Binding-site contacts:
Ligand atom CG contacts residue ARG65 of chain 2.A at 3.9 Å.
Ligand atom O contacts residue LYS127 of chain 2.A at 2.8 Å (salt-bridge).
Ligand atom CG2 contacts residue GLY176 of chain 2.A at 3.5 Å.
Ligand atom O contacts residue ASN180 of chain 2.A at 2.9 Å (h-bond).
Ligand atom O3P contacts residue TYR135 of chain 2.A at 2.6 Å (h-bond).
Ligand atom CB contacts residue VAL183 of chain 2.A at 3.9 Å (hydrophobic).
Ligand atom CB contacts residue TRP235 of chain 2.A at 3.8 Å (hydrophobic).
Ligand atom OXT contacts residue O4I1 of chain 2.F at 3.8 Å.
Ligand atom O contacts residue LEU179 of chain 2.A at 3.5 Å.
Ligand atom CZ contacts residue ARG65 of chain 2.A at 3.6 Å.
Ligand atom CB contacts residue ASN231 of chain 2.A at 3.6 Å.
Ligand atom CE1 contacts residue ARG65 of chain 2.A at 3.9 Å.
Ligand atom CB contacts residue ASN180 of chain 2.A at 3.2 Å.
Ligand atom CG1 contacts residue LEU227 of chain 2.A at 3.5 Å (hydrophobic).
Ligand atom O2P contacts residue ARG134 of chain 2.A at 2.8 Å (salt-bridge).
Ligand atom C contacts residue ASN180 of chain 2.A at 3.6 Å.
Ligand atom CB contacts residue ASN231 of chain 2.A at 3.6 Å.
Ligand atom P contacts residue ARG134 of chain 2.A at 3.8 Å.
Ligand atom N contacts residue ASN231 of chain 2.A at 2.9 Å (h-bond).
Ligand atom CG2 contacts residue ARG134 of chain 2.A at 3.7 Å.
Ligand atom CA contacts residue ASN231 of chain 2.A at 3.8 Å.
Ligand atom P contacts residue TYR135 of chain 2.A at 3.7 Å.
Ligand atom CG1 contacts residue LEU179 of chain 2.A at 3.9 Å (hydrophobic).
Ligand atom O3P contacts residue ARG134 of chain 2.A at 2.9 Å (salt-bridge).
Ligand atom CG2 contacts residue ASN180 of chain 2.A at 3.6 Å.
Ligand atom CA contacts residue ASN231 of chain 2.A at 3.6 Å.
Ligand atom N contacts residue ASN180 of chain 2.A at 3.0 Å (h-bond).
Ligand atom C contacts residue ASN231 of chain 2.A at 3.7 Å.
Ligand atom CG contacts residue VAL183 of chain 2.A at 3.7 Å (hydrophobic).
Ligand atom O1P contacts residue ARG61 of chain 2.A at 3.0 Å (salt-bridge).
Ligand atom P contacts residue ARG61 of chain 2.A at 3.7 Å.
Ligand atom O2P contacts residue ARG61 of chain 2.A at 3.0 Å (salt-bridge).
Ligand atom CG2 contacts residue VAL183 of chain 2.A at 3.8 Å (hydrophobic).
Ligand atom C contacts residue LYS127 of chain 2.A at 3.7 Å.
Ligand atom O contacts residue ASN231 of chain 2.A at 3.0 Å (h-bond).
Ligand atom CA contacts residue ASN180 of chain 2.A at 3.2 Å.
Ligand atom O contacts residue VAL183 of chain 2.A at 3.5 Å.
Ligand atom OXT contacts residue LYS54 of chain 2.A at 3.8 Å.
Ligand atom CA contacts residue LEU179 of chain 2.A at 3.7 Å (hydrophobic).
Ligand atom CG2 contacts residue O4I1 of chain 2.F at 3.8 Å.

The protein below binds the small molecule below.
Small molecule (SMILES): CC(C)[C@H](NC(=O)[C@@H](NC(=O)[C@H](C)NC(=O)[C@@H]1CCCN1C(=O)[C@@H](N)Cc1ccccc1)[C@@H](C)OP(=O)(O)O)C(=O)O

Sequence of chain 2.A:
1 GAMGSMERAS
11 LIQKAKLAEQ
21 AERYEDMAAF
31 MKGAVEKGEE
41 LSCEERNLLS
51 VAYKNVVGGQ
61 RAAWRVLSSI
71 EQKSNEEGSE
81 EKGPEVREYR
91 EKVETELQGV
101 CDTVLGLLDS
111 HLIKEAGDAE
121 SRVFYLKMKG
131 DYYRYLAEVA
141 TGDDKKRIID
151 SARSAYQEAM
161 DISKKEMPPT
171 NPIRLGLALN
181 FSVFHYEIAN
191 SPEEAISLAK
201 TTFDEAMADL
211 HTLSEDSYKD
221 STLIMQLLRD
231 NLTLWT